A small-molecule ligand and the protein it binds are described below.
Small molecule (SMILES): OC[C@H]1O[C@](O)(CO)[C@@H](O)[C@@H]1O

Binding-site contacts:
Ligand atom C5 contacts residue GLN330 of chain 1.C at 3.9 Å.
Ligand atom O5 contacts residue ARG70 of chain 1.C at 3.6 Å.
Ligand atom O4 contacts residue TRP333 of chain 1.C at 3.5 Å.
Ligand atom C6 contacts residue PHE313 of chain 1.C at 3.9 Å (hydrophobic).
Ligand atom C4 contacts residue HIS337 of chain 1.C at 3.9 Å.
Ligand atom C2 contacts residue ARG70 of chain 1.C at 3.8 Å.
Ligand atom O2 contacts residue PHE178 of chain 1.C at 3.5 Å.
Ligand atom C3 contacts residue TYR182 of chain 1.C at 3.0 Å (hydrophobic).
Ligand atom O3 contacts residue TYR182 of chain 1.C at 2.3 Å (h-bond).
Ligand atom C4 contacts residue ASP83 of chain 1.C at 3.8 Å.
Ligand atom C5 contacts residue TRP333 of chain 1.C at 4.0 Å (hydrophobic).
Ligand atom C3 contacts residue ASP83 of chain 1.C at 3.3 Å.
Ligand atom O3 contacts residue HIS306 of chain 1.C at 3.4 Å.
Ligand atom O2 contacts residue ASP83 of chain 1.C at 2.1 Å (salt-bridge).
Ligand atom O1 contacts residue ASP150 of chain 1.C at 3.2 Å (salt-bridge).
Ligand atom C6 contacts residue THR310 of chain 1.C at 3.1 Å.
Ligand atom C1 contacts residue PHE178 of chain 1.C at 3.8 Å (hydrophobic).
Ligand atom O1 contacts residue TYR179 of chain 1.C at 3.6 Å.
Ligand atom O1 contacts residue PHE178 of chain 1.C at 3.4 Å.
Ligand atom C2 contacts residue ASP83 of chain 1.C at 3.2 Å.
Ligand atom O3 contacts residue ASP83 of chain 1.C at 2.5 Å (salt-bridge).
Ligand atom O2 contacts residue ARG70 of chain 1.C at 2.9 Å (salt-bridge).
Ligand atom C5 contacts residue THR310 of chain 1.C at 3.3 Å.
Ligand atom C1 contacts residue TRP333 of chain 1.C at 3.5 Å (hydrophobic).
Ligand atom O6 contacts residue PHE313 of chain 1.C at 3.4 Å.
Ligand atom C2 contacts residue TYR182 of chain 1.C at 4.0 Å (hydrophobic).
Ligand atom O4 contacts residue THR310 of chain 1.C at 2.4 Å (h-bond).
Ligand atom C4 contacts residue THR310 of chain 1.C at 3.0 Å.
Ligand atom C6 contacts residue GLN330 of chain 1.C at 3.0 Å.
Ligand atom O6 contacts residue THR310 of chain 1.C at 3.7 Å.
Ligand atom O4 contacts residue HIS337 of chain 1.C at 2.7 Å (h-bond).
Ligand atom C1 contacts residue ASP150 of chain 1.C at 3.8 Å.
Ligand atom C3 contacts residue TRP333 of chain 1.C at 4.1 Å (hydrophobic).
Ligand atom O6 contacts residue ASP83 of chain 1.C at 3.8 Å.
Ligand atom C1 contacts residue TYR182 of chain 1.C at 3.8 Å (hydrophobic).
Ligand atom O3 contacts residue PHE178 of chain 1.C at 3.9 Å.
Ligand atom O5 contacts residue ASP83 of chain 1.C at 4.0 Å.
Ligand atom C4 contacts residue TYR182 of chain 1.C at 4.1 Å (hydrophobic).
Ligand atom O6 contacts residue GLN330 of chain 1.C at 4.1 Å.
Ligand atom O1 contacts residue ARG70 of chain 1.C at 3.0 Å (salt-bridge).

Sequence of chain 1.C:
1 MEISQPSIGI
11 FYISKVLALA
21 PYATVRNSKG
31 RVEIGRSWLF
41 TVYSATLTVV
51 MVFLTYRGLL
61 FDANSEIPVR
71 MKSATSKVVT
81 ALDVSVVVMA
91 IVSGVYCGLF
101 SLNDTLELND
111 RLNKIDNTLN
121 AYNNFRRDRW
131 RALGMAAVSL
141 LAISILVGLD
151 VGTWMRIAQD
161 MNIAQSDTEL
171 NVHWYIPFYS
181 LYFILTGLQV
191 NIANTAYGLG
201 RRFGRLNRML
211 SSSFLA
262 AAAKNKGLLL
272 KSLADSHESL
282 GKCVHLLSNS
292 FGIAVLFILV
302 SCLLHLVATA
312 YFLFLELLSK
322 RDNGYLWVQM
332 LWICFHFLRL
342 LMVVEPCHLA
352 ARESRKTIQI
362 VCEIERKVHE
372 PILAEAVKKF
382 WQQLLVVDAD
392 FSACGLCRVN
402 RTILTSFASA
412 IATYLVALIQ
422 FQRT